Binding-site contacts:
Ligand atom FE contacts residue SE7493 of chain 1.D at 2.6 Å.
Ligand atom C1 contacts residue ALA448 of chain 1.D at 3.6 Å (hydrophobic).
Ligand atom N1 contacts residue ARG426 of chain 1.D at 3.7 Å.
Ligand atom N2 contacts residue SE7493 of chain 1.D at 3.4 Å (h-bond).
Ligand atom C2 contacts residue PRO425 of chain 1.D at 4.1 Å (hydrophobic).
Ligand atom O3 contacts residue CYS496 of chain 1.D at 3.9 Å.
Ligand atom C2 contacts residue CYS496 of chain 1.D at 4.1 Å (hydrophobic).
Ligand atom O3 contacts residue HIS78 of chain 1.D at 3.4 Å (h-bond).
Ligand atom C1 contacts residue ARG426 of chain 1.D at 3.8 Å.
Ligand atom FE contacts residue CYS496 of chain 1.D at 2.3 Å.
Ligand atom C3 contacts residue ALA448 of chain 1.D at 4.1 Å (hydrophobic).
Ligand atom C2 contacts residue CYS74 of chain 1.D at 3.0 Å (hydrophobic).
Ligand atom C1 contacts residue CYS496 of chain 1.D at 3.0 Å (hydrophobic).
Ligand atom O3 contacts residue LEU429 of chain 1.D at 3.6 Å.
Ligand atom FE contacts residue HIS78 of chain 1.D at 4.1 Å.
Ligand atom N1 contacts residue CYS496 of chain 1.D at 3.4 Å.
Ligand atom C1 contacts residue THR449 of chain 1.D at 3.8 Å.
Ligand atom C2 contacts residue ALA424 of chain 1.D at 3.4 Å (hydrophobic).
Ligand atom FE contacts residue NI1 of chain 1.X at 3.1 Å.
Ligand atom C3 contacts residue HIS78 of chain 1.D at 3.4 Å.
Ligand atom O3 contacts residue ALA424 of chain 1.D at 3.2 Å.
Ligand atom N1 contacts residue ALA448 of chain 1.D at 3.3 Å.
Ligand atom N1 contacts residue THR449 of chain 1.D at 2.7 Å (h-bond).
Ligand atom FE contacts residue CYS74 of chain 1.D at 2.3 Å.
Ligand atom N2 contacts residue CYS74 of chain 1.D at 3.4 Å.
Ligand atom C1 contacts residue CYS74 of chain 1.D at 4.1 Å (hydrophobic).
Ligand atom C2 contacts residue SE7493 of chain 1.D at 2.8 Å.
Ligand atom C2 contacts residue ARG426 of chain 1.D at 3.6 Å.
Ligand atom N2 contacts residue PRO425 of chain 1.D at 3.2 Å.
Ligand atom C1 contacts residue SE7493 of chain 1.D at 2.9 Å.
Ligand atom C3 contacts residue CYS74 of chain 1.D at 3.4 Å (hydrophobic).
Ligand atom C3 contacts residue CYS496 of chain 1.D at 3.1 Å (hydrophobic).
Ligand atom C2 contacts residue NI1 of chain 1.X at 3.8 Å.
Ligand atom N1 contacts residue SE7493 of chain 1.D at 3.5 Å.
Ligand atom O3 contacts residue ALA448 of chain 1.D at 4.0 Å.
Ligand atom N2 contacts residue ALA424 of chain 1.D at 3.3 Å.
Ligand atom O3 contacts residue SER447 of chain 1.D at 4.1 Å.
Ligand atom C1 contacts residue NI1 of chain 1.X at 4.1 Å.
Ligand atom N2 contacts residue ARG426 of chain 1.D at 3.0 Å (salt-bridge).
Ligand atom C3 contacts residue ALA424 of chain 1.D at 3.4 Å (hydrophobic).

The small molecule below binds the protein below.
Small molecule (SMILES): N#C[Fe](=C=O)C#N

Sequence of chain 1.D:
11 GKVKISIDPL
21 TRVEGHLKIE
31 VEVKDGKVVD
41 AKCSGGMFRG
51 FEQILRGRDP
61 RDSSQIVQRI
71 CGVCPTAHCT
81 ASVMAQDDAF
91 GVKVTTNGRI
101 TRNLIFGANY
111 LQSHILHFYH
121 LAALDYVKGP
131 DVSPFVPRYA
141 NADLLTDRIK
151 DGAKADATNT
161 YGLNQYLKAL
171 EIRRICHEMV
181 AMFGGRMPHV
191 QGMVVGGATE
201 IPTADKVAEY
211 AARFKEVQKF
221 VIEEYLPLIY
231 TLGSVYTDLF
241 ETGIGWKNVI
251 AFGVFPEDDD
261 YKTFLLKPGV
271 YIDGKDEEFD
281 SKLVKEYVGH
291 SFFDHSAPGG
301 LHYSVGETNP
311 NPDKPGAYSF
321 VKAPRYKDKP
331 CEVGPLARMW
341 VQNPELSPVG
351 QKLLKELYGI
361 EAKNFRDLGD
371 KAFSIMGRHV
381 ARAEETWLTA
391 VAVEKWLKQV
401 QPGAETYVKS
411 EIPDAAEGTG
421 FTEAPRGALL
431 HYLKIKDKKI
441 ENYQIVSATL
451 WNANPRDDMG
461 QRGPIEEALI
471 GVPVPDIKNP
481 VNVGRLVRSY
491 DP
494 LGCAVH